The protein below binds the small molecule below.
Small molecule (SMILES): N[C@@H](CCC(=O)N[C@@H](CS)C(=O)NCC(=O)NCCCCNCCCNC(=O)CNC(=O)[C@H](CS)NC(=O)CC[C@H](N)C(=O)O)C(=O)O

Binding-site contacts:
Ligand atom CB1 contacts residue GLU456 of chain 1.A at 3.6 Å.
Ligand atom N3 contacts residue LEU93 of chain 2.A at 3.7 Å.
Ligand atom O2 contacts residue TYR97 of chain 2.A at 2.8 Å (h-bond).
Ligand atom N6 contacts residue TYR97 of chain 2.A at 3.4 Å (h-bond).
Ligand atom N1 contacts residue THR452 of chain 1.A at 2.8 Å (h-bond).
Ligand atom CA5 contacts residue ILE326 of chain 2.A at 3.4 Å (hydrophobic).
Ligand atom O11 contacts residue THR452 of chain 1.A at 2.9 Å (h-bond).
Ligand atom CA1 contacts residue THR452 of chain 1.A at 3.1 Å.
Ligand atom CB6 contacts residue CYS41 of chain 2.A at 3.0 Å (hydrophobic).
Ligand atom CA1 contacts residue GLU456 of chain 1.A at 3.5 Å.
Ligand atom O6 contacts residue THR322 of chain 2.A at 3.6 Å.
Ligand atom N5 contacts residue ILE326 of chain 2.A at 3.6 Å.
Ligand atom SG6 contacts residue HIS450 of chain 1.A at 3.7 Å.
Ligand atom CA6 contacts residue TYR97 of chain 2.A at 3.6 Å (hydrophobic).
Ligand atom SG2 contacts residue VAL47 of chain 2.A at 3.6 Å.
Ligand atom N5 contacts residue TYR97 of chain 2.A at 3.3 Å (h-bond).
Ligand atom CB2 contacts residue HIS450 of chain 1.A at 3.6 Å.
Ligand atom SG6 contacts residue VAL42 of chain 2.A at 3.5 Å.
Ligand atom O6 contacts residue SER13 of chain 2.A at 3.0 Å (h-bond).
Ligand atom CA3 contacts residue LEU93 of chain 2.A at 3.5 Å (hydrophobic).
Ligand atom N11 contacts residue GLU17 of chain 2.A at 3.3 Å (salt-bridge).
Ligand atom C5 contacts residue GLU17 of chain 2.A at 3.6 Å.
Ligand atom OD1 contacts residue MET389 of chain 1.A at 3.5 Å.
Ligand atom OD7 contacts residue ILE326 of chain 2.A at 3.5 Å.
Ligand atom O5 contacts residue GLU17 of chain 2.A at 2.8 Å (salt-bridge).
Ligand atom CB6 contacts residue TYR97 of chain 2.A at 3.1 Å (hydrophobic).
Ligand atom O11 contacts residue GLU455 of chain 1.A at 3.6 Å.
Ligand atom C1 contacts residue THR452 of chain 1.A at 3.1 Å.
Ligand atom C9S contacts residue GLU17 of chain 2.A at 3.5 Å.
Ligand atom N1 contacts residue GLU455 of chain 1.A at 2.8 Å (salt-bridge).
Ligand atom O21 contacts residue MET389 of chain 1.A at 3.2 Å (h-bond).
Ligand atom SG6 contacts residue CYS41 of chain 2.A at 2.0 Å (h-bond).
Ligand atom C6 contacts residue ILE326 of chain 2.A at 3.7 Å (hydrophobic).
Ligand atom CA6 contacts residue CYS41 of chain 2.A at 3.3 Å (hydrophobic).
Ligand atom O5 contacts residue SER13 of chain 2.A at 3.5 Å (h-bond).
Ligand atom N1 contacts residue GLU456 of chain 1.A at 2.9 Å (salt-bridge).
Ligand atom O3 contacts residue TYR97 of chain 2.A at 3.2 Å.
Ligand atom O5 contacts residue LEU16 of chain 2.A at 3.1 Å.
Ligand atom OD1 contacts residue HIS450 of chain 1.A at 3.4 Å.
Ligand atom SG2 contacts residue LEU93 of chain 2.A at 3.3 Å.

Sequence of chain 1.A:
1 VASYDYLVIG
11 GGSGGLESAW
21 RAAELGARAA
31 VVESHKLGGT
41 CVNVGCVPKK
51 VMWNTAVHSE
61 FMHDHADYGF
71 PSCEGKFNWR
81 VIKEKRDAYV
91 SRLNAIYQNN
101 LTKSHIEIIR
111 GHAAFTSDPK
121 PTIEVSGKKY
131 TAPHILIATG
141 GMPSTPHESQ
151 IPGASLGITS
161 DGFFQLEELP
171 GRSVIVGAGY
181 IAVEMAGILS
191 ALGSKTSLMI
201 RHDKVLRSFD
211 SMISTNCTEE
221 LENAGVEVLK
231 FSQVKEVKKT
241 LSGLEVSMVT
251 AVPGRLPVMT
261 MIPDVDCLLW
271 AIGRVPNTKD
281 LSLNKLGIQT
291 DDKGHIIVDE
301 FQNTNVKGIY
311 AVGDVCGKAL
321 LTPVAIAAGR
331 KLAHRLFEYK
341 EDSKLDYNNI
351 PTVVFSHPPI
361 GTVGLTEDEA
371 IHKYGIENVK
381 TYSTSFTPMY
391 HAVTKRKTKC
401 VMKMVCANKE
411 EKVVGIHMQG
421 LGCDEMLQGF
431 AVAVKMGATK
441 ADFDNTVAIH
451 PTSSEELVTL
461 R

Sequence of chain 2.A:
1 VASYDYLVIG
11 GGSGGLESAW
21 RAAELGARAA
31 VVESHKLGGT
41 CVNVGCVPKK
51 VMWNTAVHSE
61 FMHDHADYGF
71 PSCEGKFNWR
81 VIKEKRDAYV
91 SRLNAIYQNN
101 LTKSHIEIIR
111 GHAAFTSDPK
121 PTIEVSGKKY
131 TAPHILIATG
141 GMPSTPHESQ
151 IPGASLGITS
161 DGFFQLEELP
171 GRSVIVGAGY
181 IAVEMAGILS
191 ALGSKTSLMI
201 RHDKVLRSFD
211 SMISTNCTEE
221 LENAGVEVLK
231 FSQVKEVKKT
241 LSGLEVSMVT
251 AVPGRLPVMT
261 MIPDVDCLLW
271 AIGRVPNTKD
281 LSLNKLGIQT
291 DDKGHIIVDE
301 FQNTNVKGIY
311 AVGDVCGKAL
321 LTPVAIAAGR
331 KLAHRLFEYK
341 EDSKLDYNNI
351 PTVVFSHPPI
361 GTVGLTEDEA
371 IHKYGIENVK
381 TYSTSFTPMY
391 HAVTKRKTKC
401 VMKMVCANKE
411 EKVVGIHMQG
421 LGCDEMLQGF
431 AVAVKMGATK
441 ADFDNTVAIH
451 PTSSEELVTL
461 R